The small molecule below binds the protein below.
Small molecule (SMILES): CC(=O)N[C@@H]1[C@@H](O)[C@H](O)[C@@H](CO)O[C@H]1O

Sequence of chain 1.B:
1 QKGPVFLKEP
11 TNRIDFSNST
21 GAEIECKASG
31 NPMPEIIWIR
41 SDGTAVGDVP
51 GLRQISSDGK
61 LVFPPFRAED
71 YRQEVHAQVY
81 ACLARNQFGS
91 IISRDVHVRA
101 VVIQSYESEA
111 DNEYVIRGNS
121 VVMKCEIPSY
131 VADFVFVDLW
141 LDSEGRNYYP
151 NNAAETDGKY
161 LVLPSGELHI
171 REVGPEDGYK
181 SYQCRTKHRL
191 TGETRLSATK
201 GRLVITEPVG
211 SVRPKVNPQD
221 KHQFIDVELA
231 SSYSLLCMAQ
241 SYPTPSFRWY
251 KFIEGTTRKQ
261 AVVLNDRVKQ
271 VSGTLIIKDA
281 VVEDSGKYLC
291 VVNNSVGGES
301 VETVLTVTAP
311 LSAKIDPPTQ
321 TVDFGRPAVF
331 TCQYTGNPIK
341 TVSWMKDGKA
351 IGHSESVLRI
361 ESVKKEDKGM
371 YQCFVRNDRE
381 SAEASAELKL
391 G

Binding-site contacts:
Ligand atom O5 contacts residue ASN293 of chain 1.B at 2.7 Å (h-bond).
Ligand atom C8 contacts residue ASN293 of chain 1.B at 3.3 Å.
Ligand atom C7 contacts residue ASN293 of chain 1.B at 4.0 Å.
Ligand atom C1 contacts residue VAL291 of chain 1.B at 4.0 Å (hydrophobic).
Ligand atom O5 contacts residue GLU299 of chain 1.B at 4.0 Å.
Ligand atom O5 contacts residue VAL291 of chain 1.B at 4.4 Å.
Ligand atom N2 contacts residue ASN293 of chain 1.B at 3.8 Å.
Ligand atom C5 contacts residue GLU299 of chain 1.B at 4.3 Å.
Ligand atom O5 contacts residue VAL292 of chain 1.B at 4.3 Å.
Ligand atom O6 contacts residue GLY298 of chain 1.B at 2.9 Å.
Ligand atom O5 contacts residue GLY298 of chain 1.B at 3.8 Å.
Ligand atom C6 contacts residue GLY298 of chain 1.B at 4.0 Å.
Ligand atom C1 contacts residue ASN293 of chain 1.B at 2.4 Å.
Ligand atom C2 contacts residue ASN293 of chain 1.B at 3.4 Å.
Ligand atom C5 contacts residue ASN293 of chain 1.B at 4.1 Å.
Ligand atom C6 contacts residue GLU299 of chain 1.B at 3.9 Å.
Ligand atom O6 contacts residue GLU299 of chain 1.B at 2.6 Å (salt-bridge).